Binding-site contacts:
Ligand atom C2 contacts residue ASN156 of chain 1.I at 2.5 Å.
Ligand atom C5 contacts residue ASN156 of chain 1.I at 3.8 Å.
Ligand atom C7 contacts residue ASN156 of chain 1.I at 3.1 Å.
Ligand atom C1 contacts residue ASN156 of chain 1.I at 1.5 Å.
Ligand atom C8 contacts residue ASN156 of chain 1.I at 3.5 Å.
Ligand atom C3 contacts residue ASN156 of chain 1.I at 3.9 Å.
Ligand atom C6 contacts residue GLN154 of chain 1.I at 3.7 Å.
Ligand atom O5 contacts residue ASN156 of chain 1.I at 2.4 Å (h-bond).
Ligand atom O7 contacts residue ASN156 of chain 1.I at 3.0 Å (h-bond).
Ligand atom C5 contacts residue GLN154 of chain 1.I at 3.7 Å.
Ligand atom N2 contacts residue ASN156 of chain 1.I at 2.9 Å (h-bond).
Ligand atom C4 contacts residue GLN154 of chain 1.I at 4.3 Å.
Ligand atom C4 contacts residue ASN156 of chain 1.I at 4.3 Å.
Ligand atom C8 contacts residue THR158 of chain 1.I at 3.9 Å.
Ligand atom C8 contacts residue CYS157 of chain 1.I at 4.0 Å (hydrophobic).

This protein binds this small molecule.
Small molecule (SMILES): CC(=O)N[C@H]1[C@H](O[C@H]2[C@H](O)[C@@H](NC(C)=O)CO[C@@H]2CO[C@@H]2O[C@@H](C)[C@@H](O)[C@@H](O)[C@@H]2O)O[C@H](CO)[C@@H](O)[C@@H]1O

Sequence of chain 1.I:
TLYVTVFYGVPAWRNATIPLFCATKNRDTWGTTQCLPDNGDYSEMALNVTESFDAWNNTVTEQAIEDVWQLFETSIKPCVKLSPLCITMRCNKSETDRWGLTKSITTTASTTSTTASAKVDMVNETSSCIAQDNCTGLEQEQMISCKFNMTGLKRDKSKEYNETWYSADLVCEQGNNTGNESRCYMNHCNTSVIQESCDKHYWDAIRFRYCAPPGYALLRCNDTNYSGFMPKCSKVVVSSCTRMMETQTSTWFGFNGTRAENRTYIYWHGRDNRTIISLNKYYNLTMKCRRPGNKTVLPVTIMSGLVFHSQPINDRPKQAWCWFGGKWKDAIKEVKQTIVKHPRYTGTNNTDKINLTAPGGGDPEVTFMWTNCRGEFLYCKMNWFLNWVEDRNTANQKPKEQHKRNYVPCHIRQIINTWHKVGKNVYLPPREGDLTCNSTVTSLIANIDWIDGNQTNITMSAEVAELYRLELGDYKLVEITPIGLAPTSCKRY